Sequence of chain 1.D:
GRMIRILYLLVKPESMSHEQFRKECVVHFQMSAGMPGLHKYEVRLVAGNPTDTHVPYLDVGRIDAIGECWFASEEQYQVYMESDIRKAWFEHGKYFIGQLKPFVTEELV

Sequence of chain 1.A:
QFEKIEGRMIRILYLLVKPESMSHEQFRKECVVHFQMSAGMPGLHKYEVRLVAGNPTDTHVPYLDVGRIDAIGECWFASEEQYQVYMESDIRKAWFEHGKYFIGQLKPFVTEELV

This small molecule binds to this protein.
Small molecule (SMILES): CC1=CC(=O)O[C@H]1CC(=O)O

Binding-site contacts:
Ligand atom CAH contacts residue HIS35 of chain 1.A at 4.1 Å.
Ligand atom CAA contacts residue PHE97 of chain 1.A at 3.7 Å (hydrophobic).
Ligand atom OAB contacts residue GLY100 of chain 1.A at 3.5 Å.
Ligand atom OAB contacts residue PHE97 of chain 1.A at 3.7 Å.
Ligand atom CAA contacts residue TRP96 of chain 1.A at 3.9 Å (hydrophobic).
Ligand atom OAD contacts residue ILE104 of chain 1.A at 4.3 Å.
Ligand atom OAD contacts residue VAL62 of chain 1.D at 3.8 Å.
Ligand atom CAI contacts residue TRP96 of chain 1.A at 3.9 Å (hydrophobic).
Ligand atom CAK contacts residue PHE97 of chain 1.A at 4.0 Å (hydrophobic).
Ligand atom OAD contacts residue GLY100 of chain 1.A at 4.2 Å.
Ligand atom OAC contacts residue GLY74 of chain 1.A at 4.3 Å.
Ligand atom CAA contacts residue CYS76 of chain 1.A at 3.8 Å (hydrophobic).
Ligand atom CAH contacts residue GLY100 of chain 1.A at 4.1 Å.
Ligand atom CAK contacts residue HIS35 of chain 1.A at 3.6 Å.
Ligand atom OAG contacts residue TRP96 of chain 1.A at 4.3 Å.
Ligand atom OAB contacts residue HIS35 of chain 1.A at 3.1 Å (h-bond).
Ligand atom OAB contacts residue TRP96 of chain 1.A at 3.9 Å.
Ligand atom CAE contacts residue TYR48 of chain 1.A at 3.7 Å (hydrophobic).
Ligand atom OAG contacts residue ILE104 of chain 1.A at 4.0 Å.
Ligand atom OAC contacts residue LEU17 of chain 1.A at 4.1 Å.
Ligand atom CAA contacts residue TYR15 of chain 1.A at 3.3 Å (hydrophobic).
Ligand atom OAG contacts residue TYR48 of chain 1.A at 4.1 Å.
Ligand atom CAJ contacts residue TYR48 of chain 1.A at 3.5 Å (hydrophobic).
Ligand atom CAF contacts residue PHE97 of chain 1.A at 3.9 Å (hydrophobic).
Ligand atom CAA contacts residue TYR87 of chain 1.A at 3.3 Å (hydrophobic).
Ligand atom CAH contacts residue ILE104 of chain 1.A at 4.0 Å (hydrophobic).
Ligand atom OAC contacts residue TYR48 of chain 1.A at 2.8 Å (h-bond).
Ligand atom CAI contacts residue CYS76 of chain 1.A at 4.2 Å (hydrophobic).
Ligand atom CAE contacts residue TYR15 of chain 1.A at 3.6 Å (hydrophobic).
Ligand atom CAI contacts residue TYR15 of chain 1.A at 3.9 Å (hydrophobic).
Ligand atom OAG contacts residue HIS35 of chain 1.A at 3.0 Å (h-bond).
Ligand atom OAB contacts residue ILE104 of chain 1.A at 4.1 Å.
Ligand atom CAJ contacts residue HIS35 of chain 1.A at 4.0 Å.
Ligand atom CAE contacts residue CYS76 of chain 1.A at 4.1 Å (hydrophobic).
Ligand atom OAC contacts residue HIS35 of chain 1.A at 4.1 Å.
Ligand atom CAE contacts residue TRP96 of chain 1.A at 4.2 Å (hydrophobic).
Ligand atom CAF contacts residue LEU107 of chain 1.A at 4.3 Å (hydrophobic).
Ligand atom CAK contacts residue TRP96 of chain 1.A at 3.9 Å (hydrophobic).
Ligand atom CAH contacts residue PHE97 of chain 1.A at 3.9 Å (hydrophobic).
Ligand atom OAD contacts residue PHE97 of chain 1.A at 3.7 Å.